Binding-site contacts:
Ligand atom CG1 contacts residue SER65 of chain 1.E at 3.4 Å.
Ligand atom C contacts residue ASP63 of chain 1.E at 3.2 Å.
Ligand atom CD1 contacts residue TYR81 of chain 1.E at 4.3 Å (hydrophobic).
Ligand atom N contacts residue ASP63 of chain 1.E at 2.6 Å (salt-bridge).
Ligand atom CG2 contacts residue VAL131 of chain 1.E at 3.9 Å (hydrophobic).
Ligand atom CG2 contacts residue SER133 of chain 1.E at 3.5 Å.
Ligand atom CG1 contacts residue PHE104 of chain 1.E at 3.9 Å (hydrophobic).
Ligand atom OXT contacts residue TYR45 of chain 1.E at 2.5 Å (h-bond).
Ligand atom CG2 contacts residue TYR45 of chain 1.E at 3.9 Å (hydrophobic).
Ligand atom C contacts residue TYR45 of chain 1.E at 3.3 Å (hydrophobic).
Ligand atom O contacts residue ASP63 of chain 1.E at 3.4 Å.
Ligand atom O contacts residue ARG110 of chain 1.E at 4.0 Å.
Ligand atom N contacts residue GLU107 of chain 1.E at 3.1 Å (salt-bridge).
Ligand atom CD1 contacts residue PHE104 of chain 1.E at 3.9 Å (hydrophobic).
Ligand atom O contacts residue LYS113 of chain 1.E at 2.7 Å (salt-bridge).
Ligand atom O contacts residue SER133 of chain 1.E at 3.6 Å (h-bond).
Ligand atom C contacts residue LYS113 of chain 1.E at 3.7 Å.
Ligand atom OXT contacts residue ASP63 of chain 1.E at 3.4 Å (salt-bridge).
Ligand atom CG1 contacts residue GLU107 of chain 1.E at 3.9 Å.
Ligand atom CA contacts residue ASP63 of chain 1.E at 3.3 Å.
Ligand atom CG1 contacts residue TYR81 of chain 1.E at 4.2 Å (hydrophobic).
Ligand atom CB contacts residue GLU107 of chain 1.E at 3.9 Å.
Ligand atom C contacts residue ASN43 of chain 1.E at 3.6 Å.
Ligand atom CD1 contacts residue TYR45 of chain 1.E at 4.1 Å (hydrophobic).
Ligand atom CG2 contacts residue THR115 of chain 1.E at 3.9 Å.
Ligand atom OXT contacts residue ASN43 of chain 1.E at 2.7 Å (h-bond).
Ligand atom CD1 contacts residue PHE77 of chain 1.E at 3.9 Å (hydrophobic).
Ligand atom N contacts residue TYR45 of chain 1.E at 4.0 Å.
Ligand atom CD1 contacts residue VAL131 of chain 1.E at 4.1 Å (hydrophobic).
Ligand atom C contacts residue SER133 of chain 1.E at 4.1 Å.
Ligand atom N contacts residue ARG110 of chain 1.E at 3.6 Å.
Ligand atom CD1 contacts residue SER65 of chain 1.E at 3.4 Å.
Ligand atom OXT contacts residue SER133 of chain 1.E at 4.1 Å.
Ligand atom CA contacts residue TYR45 of chain 1.E at 3.3 Å (hydrophobic).
Ligand atom CA contacts residue GLU107 of chain 1.E at 3.9 Å.
Ligand atom CA contacts residue SER65 of chain 1.E at 3.3 Å.
Ligand atom O contacts residue ASN43 of chain 1.E at 3.9 Å.
Ligand atom N contacts residue SER65 of chain 1.E at 2.7 Å (h-bond).
Ligand atom OXT contacts residue LYS113 of chain 1.E at 3.9 Å.
Ligand atom CB contacts residue SER65 of chain 1.E at 3.9 Å.

Sequence of chain 1.E:
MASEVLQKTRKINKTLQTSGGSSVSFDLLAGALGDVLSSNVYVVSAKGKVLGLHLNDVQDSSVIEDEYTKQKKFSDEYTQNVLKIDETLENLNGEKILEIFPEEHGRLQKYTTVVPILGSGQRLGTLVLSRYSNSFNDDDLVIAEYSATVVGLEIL

The protein below binds the small molecule below.
Small molecule (SMILES): CC[C@H](C)[C@H](N)C(=O)O